Sequence of chain 1.A:
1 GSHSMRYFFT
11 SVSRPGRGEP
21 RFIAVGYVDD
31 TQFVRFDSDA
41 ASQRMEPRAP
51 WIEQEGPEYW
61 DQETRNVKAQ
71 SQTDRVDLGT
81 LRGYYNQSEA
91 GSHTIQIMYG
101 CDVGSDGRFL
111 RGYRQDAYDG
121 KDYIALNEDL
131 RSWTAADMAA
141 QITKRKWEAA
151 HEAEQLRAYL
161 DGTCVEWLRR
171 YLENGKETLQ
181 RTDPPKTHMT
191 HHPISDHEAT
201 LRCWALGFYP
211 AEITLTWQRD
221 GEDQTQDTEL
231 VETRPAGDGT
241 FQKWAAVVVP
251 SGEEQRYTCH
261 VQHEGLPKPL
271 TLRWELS

Binding-site contacts:
Ligand atom CD1 contacts residue GLU63 of chain 1.A at 3.4 Å.
Ligand atom NH2 contacts residue GLU152 of chain 1.A at 3.2 Å (salt-bridge).
Ligand atom N contacts residue TYR99 of chain 1.A at 3.1 Å (h-bond).
Ligand atom OXT contacts residue THR143 of chain 1.A at 2.7 Å (h-bond).
Ligand atom N contacts residue TYR7 of chain 1.A at 3.1 Å (h-bond).
Ligand atom C contacts residue TYR84 of chain 1.A at 3.5 Å (hydrophobic).
Ligand atom CB contacts residue THR73 of chain 1.A at 3.4 Å.
Ligand atom CB contacts residue TYR99 of chain 1.A at 3.5 Å (hydrophobic).
Ligand atom CB contacts residue GLU63 of chain 1.A at 3.4 Å.
Ligand atom CG2 contacts residue TYR171 of chain 1.A at 3.4 Å (hydrophobic).
Ligand atom OG contacts residue GLN155 of chain 1.A at 2.8 Å (h-bond).
Ligand atom C contacts residue TYR7 of chain 1.A at 3.2 Å (hydrophobic).
Ligand atom CA contacts residue GLU63 of chain 1.A at 3.4 Å.
Ligand atom N contacts residue TYR171 of chain 1.A at 2.8 Å (h-bond).
Ligand atom CB contacts residue THR143 of chain 1.A at 3.4 Å.
Ligand atom CA contacts residue TYR7 of chain 1.A at 3.2 Å (hydrophobic).
Ligand atom CG contacts residue ASP77 of chain 1.A at 3.4 Å.
Ligand atom CG2 contacts residue TYR59 of chain 1.A at 3.4 Å (hydrophobic).
Ligand atom NZ contacts residue ASP116 of chain 1.A at 2.8 Å (salt-bridge).
Ligand atom O contacts residue LYS146 of chain 1.A at 2.7 Å (salt-bridge).
Ligand atom NH1 contacts residue GLU152 of chain 1.A at 2.8 Å (salt-bridge).
Ligand atom O contacts residue TYR84 of chain 1.A at 3.5 Å (h-bond).
Ligand atom O contacts residue TYR159 of chain 1.A at 2.7 Å (h-bond).
Ligand atom N contacts residue ASP77 of chain 1.A at 2.8 Å (salt-bridge).
Ligand atom O contacts residue THR73 of chain 1.A at 3.5 Å.
Ligand atom CZ contacts residue GLU152 of chain 1.A at 3.4 Å.
Ligand atom N contacts residue GLU63 of chain 1.A at 2.9 Å (salt-bridge).
Ligand atom OXT contacts residue TYR84 of chain 1.A at 2.7 Å (h-bond).
Ligand atom CD contacts residue ASP77 of chain 1.A at 3.5 Å.
Ligand atom CG contacts residue TYR159 of chain 1.A at 3.5 Å (hydrophobic).
Ligand atom C contacts residue LYS146 of chain 1.A at 3.5 Å.
Ligand atom CE contacts residue ASP116 of chain 1.A at 3.2 Å.
Ligand atom OXT contacts residue LYS146 of chain 1.A at 3.4 Å.
Ligand atom O contacts residue THR80 of chain 1.A at 3.5 Å.
Ligand atom O contacts residue ASN66 of chain 1.A at 3.5 Å.
Ligand atom CG2 contacts residue THR73 of chain 1.A at 3.2 Å.
Ligand atom O contacts residue TRP147 of chain 1.A at 2.9 Å (h-bond).
Ligand atom CG contacts residue GLU63 of chain 1.A at 3.4 Å.
Ligand atom O contacts residue TYR7 of chain 1.A at 3.3 Å.
Ligand atom CA contacts residue TYR171 of chain 1.A at 3.5 Å (hydrophobic).

This small molecule binds to this protein.
Small molecule (SMILES): CC[C@H](C)[C@H](N)C(=O)N[C@@H](CC(C)C)C(=O)N[C@@H](CCCN=C(N)N)C(=O)NCC(=O)N[C@@H](CO)C(=O)N[C@H](C(=O)N[C@@H](C)C(=O)N[C@@H](CC1=NC=NC1)C(=O)N[C@@H](CCCCN)C(=O)O)C(C)C